Sequence of chain 3.B:
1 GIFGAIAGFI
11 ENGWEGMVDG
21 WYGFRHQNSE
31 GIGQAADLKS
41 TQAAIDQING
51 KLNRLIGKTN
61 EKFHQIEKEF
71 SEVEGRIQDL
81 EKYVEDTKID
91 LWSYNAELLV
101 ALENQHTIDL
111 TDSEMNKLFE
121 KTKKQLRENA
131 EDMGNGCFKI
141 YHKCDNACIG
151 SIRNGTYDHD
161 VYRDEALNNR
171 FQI

The small molecule below binds the protein below.
Small molecule (SMILES): CC(=O)N[C@H]1[C@H](O[C@H]2[C@H](O)[C@@H](NC(C)=O)CO[C@@H]2CO)O[C@H](CO)[C@@H](O)[C@@H]1O

Sequence of chain 3.A:
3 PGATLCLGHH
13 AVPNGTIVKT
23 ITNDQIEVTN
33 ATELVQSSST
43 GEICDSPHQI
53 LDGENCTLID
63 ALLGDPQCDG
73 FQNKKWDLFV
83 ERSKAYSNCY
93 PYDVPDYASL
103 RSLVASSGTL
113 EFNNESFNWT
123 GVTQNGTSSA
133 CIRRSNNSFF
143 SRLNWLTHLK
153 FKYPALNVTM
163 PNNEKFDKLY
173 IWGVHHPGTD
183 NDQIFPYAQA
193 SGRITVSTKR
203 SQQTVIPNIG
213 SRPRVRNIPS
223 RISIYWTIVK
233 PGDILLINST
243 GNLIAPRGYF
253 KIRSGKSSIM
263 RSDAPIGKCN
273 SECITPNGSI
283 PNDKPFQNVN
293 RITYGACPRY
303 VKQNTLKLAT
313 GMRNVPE

Binding-site contacts:
Ligand atom C4 contacts residue ASN279 of chain 3.A at 4.3 Å.
Ligand atom N2 contacts residue ASN279 of chain 3.A at 3.0 Å (h-bond).
Ligand atom C8 contacts residue GLU69 of chain 3.B at 3.2 Å.
Ligand atom C6 contacts residue ASN292 of chain 3.A at 4.1 Å.
Ligand atom C6 contacts residue GLU69 of chain 3.B at 4.1 Å.
Ligand atom C7 contacts residue ASN279 of chain 3.A at 3.3 Å.
Ligand atom C8 contacts residue VAL291 of chain 3.A at 4.1 Å (hydrophobic).
Ligand atom C5 contacts residue ASN292 of chain 3.A at 3.9 Å.
Ligand atom C3 contacts residue VAL291 of chain 3.A at 4.4 Å (hydrophobic).
Ligand atom C7 contacts residue VAL291 of chain 3.A at 4.4 Å (hydrophobic).
Ligand atom C3 contacts residue ASN279 of chain 3.A at 3.8 Å.
Ligand atom O7 contacts residue ASN279 of chain 3.A at 3.2 Å (h-bond).
Ligand atom O5 contacts residue ASN279 of chain 3.A at 2.4 Å (h-bond).
Ligand atom N2 contacts residue VAL291 of chain 3.A at 3.6 Å.
Ligand atom C2 contacts residue VAL291 of chain 3.A at 4.1 Å (hydrophobic).
Ligand atom C1 contacts residue VAL291 of chain 3.A at 3.7 Å (hydrophobic).
Ligand atom C8 contacts residue SER39 of chain 3.A at 3.6 Å.
Ligand atom C5 contacts residue ASN279 of chain 3.A at 3.7 Å.
Ligand atom C8 contacts residue ASN279 of chain 3.A at 4.5 Å.
Ligand atom C7 contacts residue GLU69 of chain 3.B at 4.4 Å.
Ligand atom O5 contacts residue ASN292 of chain 3.A at 3.8 Å.
Ligand atom C1 contacts residue ASN292 of chain 3.A at 4.0 Å.
Ligand atom C2 contacts residue ASN279 of chain 3.A at 2.5 Å.
Ligand atom C1 contacts residue ASN279 of chain 3.A at 1.4 Å.